Sequence of chain 1.A:
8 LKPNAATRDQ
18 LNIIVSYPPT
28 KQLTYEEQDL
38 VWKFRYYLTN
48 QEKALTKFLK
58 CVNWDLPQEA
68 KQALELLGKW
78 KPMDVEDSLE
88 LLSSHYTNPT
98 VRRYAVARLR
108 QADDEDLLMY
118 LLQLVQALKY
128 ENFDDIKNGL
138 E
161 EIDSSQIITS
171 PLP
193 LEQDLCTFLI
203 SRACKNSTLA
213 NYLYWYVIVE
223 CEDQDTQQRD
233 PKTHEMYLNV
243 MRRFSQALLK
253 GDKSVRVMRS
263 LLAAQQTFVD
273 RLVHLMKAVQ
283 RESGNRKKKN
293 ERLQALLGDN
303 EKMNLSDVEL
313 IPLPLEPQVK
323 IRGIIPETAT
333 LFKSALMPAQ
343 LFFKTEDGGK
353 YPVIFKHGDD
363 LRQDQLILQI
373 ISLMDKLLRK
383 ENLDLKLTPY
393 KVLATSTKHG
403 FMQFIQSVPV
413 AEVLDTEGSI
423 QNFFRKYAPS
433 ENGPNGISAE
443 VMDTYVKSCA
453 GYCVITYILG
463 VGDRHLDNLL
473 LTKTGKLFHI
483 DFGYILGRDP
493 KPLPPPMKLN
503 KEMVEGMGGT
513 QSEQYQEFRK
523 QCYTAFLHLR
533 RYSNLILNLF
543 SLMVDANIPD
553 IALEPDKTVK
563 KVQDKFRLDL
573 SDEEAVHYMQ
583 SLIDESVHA

Binding-site contacts:
Ligand atom C9 contacts residue SO41 of chain 1.C at 3.2 Å.
Ligand atom N12 contacts residue ILE482 of chain 1.A at 3.8 Å.
Ligand atom C17 contacts residue PHE406 of chain 1.A at 3.8 Å (hydrophobic).
Ligand atom N3 contacts residue ILE356 of chain 1.A at 3.4 Å.
Ligand atom C18 contacts residue LEU472 of chain 1.A at 3.7 Å (hydrophobic).
Ligand atom C2 contacts residue ILE356 of chain 1.A at 3.7 Å (hydrophobic).
Ligand atom F15 contacts residue PRO340 of chain 1.A at 3.4 Å.
Ligand atom C1 contacts residue ILE482 of chain 1.A at 3.7 Å (hydrophobic).
Ligand atom C7 contacts residue ILE482 of chain 1.A at 3.9 Å (hydrophobic).
Ligand atom C17 contacts residue ILE356 of chain 1.A at 3.9 Å (hydrophobic).
Ligand atom O19 contacts residue GLN405 of chain 1.A at 3.8 Å.
Ligand atom C20 contacts residue GLN405 of chain 1.A at 3.5 Å.
Ligand atom N3 contacts residue ILE482 of chain 1.A at 3.9 Å.
Ligand atom F14 contacts residue LYS358 of chain 1.A at 3.7 Å.
Ligand atom O19 contacts residue PHE406 of chain 1.A at 3.7 Å.
Ligand atom C22 contacts residue ILE356 of chain 1.A at 3.9 Å (hydrophobic).
Ligand atom C24 contacts residue SO41 of chain 1.C at 3.6 Å.
Ligand atom O25 contacts residue SO41 of chain 1.C at 3.7 Å.
Ligand atom C20 contacts residue ILE407 of chain 1.A at 3.9 Å (hydrophobic).
Ligand atom C23 contacts residue SO41 of chain 1.C at 3.4 Å.
Ligand atom N8 contacts residue SO41 of chain 1.C at 3.7 Å.
Ligand atom O5 contacts residue MET404 of chain 1.A at 3.6 Å.
Ligand atom F16 contacts residue SER336 of chain 1.A at 3.4 Å.
Ligand atom C22 contacts residue MET404 of chain 1.A at 3.8 Å (hydrophobic).
Ligand atom F16 contacts residue PRO340 of chain 1.A at 3.3 Å.
Ligand atom C20 contacts residue TYR392 of chain 1.A at 3.8 Å (hydrophobic).
Ligand atom F14 contacts residue PRO340 of chain 1.A at 3.7 Å.
Ligand atom O19 contacts residue ILE407 of chain 1.A at 2.9 Å (h-bond).
Ligand atom O5 contacts residue LYS358 of chain 1.A at 3.8 Å.
Ligand atom F15 contacts residue SO41 of chain 1.C at 3.7 Å.
Ligand atom C11 contacts residue ASP483 of chain 1.A at 3.7 Å.
Ligand atom C13 contacts residue PRO340 of chain 1.A at 3.7 Å (hydrophobic).
Ligand atom C7 contacts residue ILE356 of chain 1.A at 3.8 Å (hydrophobic).
Ligand atom C21 contacts residue TYR392 of chain 1.A at 3.6 Å (hydrophobic).
Ligand atom O25 contacts residue ILE482 of chain 1.A at 3.4 Å.
Ligand atom F15 contacts residue PHE334 of chain 1.A at 3.2 Å.
Ligand atom C22 contacts residue TYR392 of chain 1.A at 3.8 Å (hydrophobic).
Ligand atom C22 contacts residue GLN405 of chain 1.A at 3.1 Å.
Ligand atom C18 contacts residue ILE407 of chain 1.A at 3.4 Å (hydrophobic).
Ligand atom O5 contacts residue ASP483 of chain 1.A at 3.4 Å (salt-bridge).

A protein and the small-molecule ligand that binds it are described below.
Small molecule (SMILES): CC(C)C(=O)CN1c2nc(N3CCOC[C@H]3C)cc(=O)n2CC[C@H]1C(F)(F)F